Sequence of chain 1.A:
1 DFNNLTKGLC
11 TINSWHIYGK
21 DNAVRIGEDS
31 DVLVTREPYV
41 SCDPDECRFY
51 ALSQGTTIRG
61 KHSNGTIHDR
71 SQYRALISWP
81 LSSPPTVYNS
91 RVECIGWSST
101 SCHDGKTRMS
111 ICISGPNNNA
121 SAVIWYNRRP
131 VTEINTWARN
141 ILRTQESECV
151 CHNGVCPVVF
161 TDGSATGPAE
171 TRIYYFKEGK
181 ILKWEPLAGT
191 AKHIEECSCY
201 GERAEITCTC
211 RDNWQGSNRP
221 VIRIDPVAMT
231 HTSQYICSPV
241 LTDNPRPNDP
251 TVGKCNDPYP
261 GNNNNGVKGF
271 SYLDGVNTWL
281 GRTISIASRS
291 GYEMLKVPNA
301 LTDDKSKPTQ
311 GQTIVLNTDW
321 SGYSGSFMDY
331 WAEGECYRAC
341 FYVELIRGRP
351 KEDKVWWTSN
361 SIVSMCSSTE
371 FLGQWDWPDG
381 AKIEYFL

The protein below binds the small molecule below.
Small molecule (SMILES): COC(=O)[C@@H]1C[C@H](C(=O)O)N[C@H]1[C@H](CC(C)C)NC(C)=O

Binding-site contacts:
Ligand atom C4 contacts residue ASP69 of chain 1.A at 3.6 Å.
Ligand atom O3 contacts residue ARG70 of chain 1.A at 2.8 Å (salt-bridge).
Ligand atom C14 contacts residue LEU52 of chain 1.A at 3.9 Å (hydrophobic).
Ligand atom O1 contacts residue ARG36 of chain 1.A at 3.0 Å (salt-bridge).
Ligand atom O3 contacts residue ASP69 of chain 1.A at 3.9 Å.
Ligand atom C4 contacts residue GLU37 of chain 1.A at 3.5 Å.
Ligand atom C2 contacts residue GLU196 of chain 1.A at 3.9 Å.
Ligand atom O1 contacts residue TYR323 of chain 1.A at 3.7 Å.
Ligand atom C13 contacts residue GLU37 of chain 1.A at 3.4 Å.
Ligand atom O4 contacts residue GLU37 of chain 1.A at 3.1 Å.
Ligand atom C14 contacts residue GLU37 of chain 1.A at 3.4 Å.
Ligand atom C5 contacts residue TYR323 of chain 1.A at 3.1 Å (hydrophobic).
Ligand atom C11 contacts residue ARG143 of chain 1.A at 3.2 Å.
Ligand atom C4 contacts residue ARG36 of chain 1.A at 3.9 Å.
Ligand atom N1 contacts residue TYR323 of chain 1.A at 3.6 Å (h-bond).
Ligand atom C4 contacts residue TYR323 of chain 1.A at 3.2 Å (hydrophobic).
Ligand atom C10 contacts residue ARG143 of chain 1.A at 3.9 Å.
Ligand atom O1 contacts residue ARG289 of chain 1.A at 2.6 Å (salt-bridge).
Ligand atom O5 contacts residue ASP69 of chain 1.A at 3.6 Å.
Ligand atom C11 contacts residue ALA165 of chain 1.A at 3.6 Å (hydrophobic).
Ligand atom C6 contacts residue ARG70 of chain 1.A at 4.0 Å.
Ligand atom C13 contacts residue TYR323 of chain 1.A at 3.8 Å (hydrophobic).
Ligand atom C14 contacts residue ARG74 of chain 1.A at 3.4 Å.
Ligand atom O2 contacts residue ARG211 of chain 1.A at 3.0 Å (salt-bridge).
Ligand atom C14 contacts residue GLU146 of chain 1.A at 3.8 Å.
Ligand atom C11 contacts residue GLU195 of chain 1.A at 3.5 Å.
Ligand atom O4 contacts residue GLU196 of chain 1.A at 3.3 Å (salt-bridge).
Ligand atom C12 contacts residue ALA165 of chain 1.A at 3.7 Å (hydrophobic).
Ligand atom O2 contacts residue TYR323 of chain 1.A at 3.0 Å (h-bond).
Ligand atom C5 contacts residue ARG289 of chain 1.A at 3.3 Å.
Ligand atom C7 contacts residue TRP97 of chain 1.A at 3.9 Å (hydrophobic).
Ligand atom C2 contacts residue TYR323 of chain 1.A at 3.4 Å (hydrophobic).
Ligand atom O2 contacts residue ARG289 of chain 1.A at 2.8 Å (salt-bridge).
Ligand atom O4 contacts residue GLU146 of chain 1.A at 3.8 Å.
Ligand atom C1 contacts residue ASP69 of chain 1.A at 3.6 Å.
Ligand atom O5 contacts residue GLU37 of chain 1.A at 3.5 Å (salt-bridge).
Ligand atom C3 contacts residue TYR323 of chain 1.A at 3.5 Å (hydrophobic).
Ligand atom C14 contacts residue TRP97 of chain 1.A at 3.2 Å (hydrophobic).
Ligand atom C1 contacts residue TYR323 of chain 1.A at 3.7 Å (hydrophobic).
Ligand atom O4 contacts residue TYR323 of chain 1.A at 3.3 Å (h-bond).